Binding-site contacts:
Ligand atom NAH contacts residue ASN102 of chain 1.A at 3.0 Å (h-bond).
Ligand atom CAN contacts residue PHE113 of chain 1.A at 3.6 Å (hydrophobic).
Ligand atom CAL contacts residue ARG55 of chain 1.A at 3.9 Å.
Ligand atom NAJ contacts residue ASN102 of chain 1.A at 3.1 Å (h-bond).
Ligand atom CAI contacts residue GLN63 of chain 1.A at 3.6 Å.
Ligand atom CAK contacts residue ASN102 of chain 1.A at 4.1 Å.
Ligand atom CAP contacts residue ARG55 of chain 1.A at 4.0 Å.
Ligand atom CAA contacts residue GLN111 of chain 1.A at 3.7 Å.
Ligand atom CAG contacts residue GLN111 of chain 1.A at 3.7 Å.
Ligand atom CAN contacts residue GLN63 of chain 1.A at 4.1 Å.
Ligand atom CAN contacts residue HIS126 of chain 1.A at 4.0 Å.
Ligand atom CAK contacts residue ARG55 of chain 1.A at 3.6 Å.
Ligand atom CAB contacts residue ALA101 of chain 1.A at 4.0 Å (hydrophobic).
Ligand atom CAL contacts residue HIS126 of chain 1.A at 4.0 Å.
Ligand atom OAQ contacts residue HIS126 of chain 1.A at 3.3 Å.
Ligand atom CAF contacts residue ASN102 of chain 1.A at 4.0 Å.
Ligand atom OAM contacts residue ARG55 of chain 1.A at 3.2 Å (salt-bridge).
Ligand atom CAB contacts residue ASN102 of chain 1.A at 3.7 Å.
Ligand atom CAI contacts residue ASN102 of chain 1.A at 3.6 Å.
Ligand atom OAO contacts residue GLN63 of chain 1.A at 2.9 Å (h-bond).
Ligand atom CAA contacts residue ASN102 of chain 1.A at 3.6 Å.
Ligand atom OAQ contacts residue ASN102 of chain 1.A at 3.1 Å (h-bond).
Ligand atom CAB contacts residue ALA103 of chain 1.A at 4.1 Å (hydrophobic).
Ligand atom CAF contacts residue GLN111 of chain 1.A at 3.5 Å.
Ligand atom CAC contacts residue THR107 of chain 1.A at 3.7 Å.
Ligand atom CAF contacts residue GLY72 of chain 1.A at 3.4 Å.
Ligand atom CAE contacts residue GLN111 of chain 1.A at 3.7 Å.
Ligand atom OAQ contacts residue ALA101 of chain 1.A at 3.2 Å.
Ligand atom CAA contacts residue ALA101 of chain 1.A at 3.9 Å (hydrophobic).
Ligand atom CAG contacts residue GLY72 of chain 1.A at 3.0 Å.
Ligand atom CAP contacts residue PHE113 of chain 1.A at 3.8 Å (hydrophobic).
Ligand atom CAP contacts residue MET61 of chain 1.A at 3.9 Å (hydrophobic).
Ligand atom CAD contacts residue ALA103 of chain 1.A at 4.1 Å (hydrophobic).
Ligand atom CAB contacts residue THR107 of chain 1.A at 3.9 Å.
Ligand atom CAL contacts residue ALA101 of chain 1.A at 4.1 Å (hydrophobic).
Ligand atom CAL contacts residue GLN63 of chain 1.A at 4.0 Å.
Ligand atom OAM contacts residue GLN63 of chain 1.A at 3.7 Å.
Ligand atom CAE contacts residue GLY72 of chain 1.A at 3.2 Å.
Ligand atom CAP contacts residue PHE60 of chain 1.A at 3.8 Å (hydrophobic).
Ligand atom CAN contacts residue ARG55 of chain 1.A at 4.0 Å.

The small molecule below binds the protein below.
Small molecule (SMILES): CCOC(=O)CNC(=O)NCc1ccccc1

Sequence of chain 1.A:
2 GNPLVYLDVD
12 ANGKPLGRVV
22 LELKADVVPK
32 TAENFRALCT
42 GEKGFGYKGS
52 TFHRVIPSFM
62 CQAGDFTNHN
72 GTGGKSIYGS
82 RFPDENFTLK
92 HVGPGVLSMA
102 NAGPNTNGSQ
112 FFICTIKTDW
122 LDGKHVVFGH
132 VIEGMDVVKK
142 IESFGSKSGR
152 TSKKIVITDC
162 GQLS